Sequence of chain 1.A:
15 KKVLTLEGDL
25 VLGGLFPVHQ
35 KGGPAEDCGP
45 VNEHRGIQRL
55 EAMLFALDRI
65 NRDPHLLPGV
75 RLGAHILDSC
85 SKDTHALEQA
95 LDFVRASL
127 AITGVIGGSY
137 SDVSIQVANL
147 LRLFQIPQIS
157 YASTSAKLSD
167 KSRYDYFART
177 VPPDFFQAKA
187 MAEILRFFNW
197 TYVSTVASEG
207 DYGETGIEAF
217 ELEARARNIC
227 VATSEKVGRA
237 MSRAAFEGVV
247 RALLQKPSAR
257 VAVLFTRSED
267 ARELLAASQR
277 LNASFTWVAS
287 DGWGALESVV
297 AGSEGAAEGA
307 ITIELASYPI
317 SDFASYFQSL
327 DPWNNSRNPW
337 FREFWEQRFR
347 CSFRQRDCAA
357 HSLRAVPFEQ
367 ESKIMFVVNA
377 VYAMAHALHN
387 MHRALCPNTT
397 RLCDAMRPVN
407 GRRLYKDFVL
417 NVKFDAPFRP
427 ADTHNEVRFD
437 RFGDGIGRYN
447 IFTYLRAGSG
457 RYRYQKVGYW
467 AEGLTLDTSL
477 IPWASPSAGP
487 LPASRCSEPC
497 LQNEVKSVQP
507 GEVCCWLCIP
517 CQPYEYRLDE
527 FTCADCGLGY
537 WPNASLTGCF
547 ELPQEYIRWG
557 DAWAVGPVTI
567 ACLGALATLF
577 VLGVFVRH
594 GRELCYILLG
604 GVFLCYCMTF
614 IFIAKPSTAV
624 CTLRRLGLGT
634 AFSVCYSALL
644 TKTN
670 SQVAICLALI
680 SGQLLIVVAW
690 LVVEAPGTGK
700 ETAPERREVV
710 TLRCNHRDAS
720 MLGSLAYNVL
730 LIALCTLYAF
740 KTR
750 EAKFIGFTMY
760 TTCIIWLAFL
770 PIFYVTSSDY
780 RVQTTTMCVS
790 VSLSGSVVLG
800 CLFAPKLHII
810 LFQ

The protein below binds the small molecule below.
Small molecule (SMILES): CC(=O)N[C@@H]1[C@@H](O)[C@H](O)[C@@H](CO)O[C@H]1O

Binding-site contacts:
Ligand atom C1 contacts residue ASN195 of chain 1.A at 1.4 Å.
Ligand atom O7 contacts residue ASN195 of chain 1.A at 3.9 Å.
Ligand atom O6 contacts residue LEU487 of chain 1.A at 3.7 Å.
Ligand atom O5 contacts residue ASN195 of chain 1.A at 2.3 Å (h-bond).
Ligand atom O5 contacts residue PHE193 of chain 1.A at 4.1 Å.
Ligand atom C8 contacts residue ASN195 of chain 1.A at 4.3 Å.
Ligand atom C4 contacts residue ASN195 of chain 1.A at 4.3 Å.
Ligand atom N2 contacts residue ASN195 of chain 1.A at 3.0 Å (h-bond).
Ligand atom C7 contacts residue ASN195 of chain 1.A at 3.5 Å.
Ligand atom C5 contacts residue ASN195 of chain 1.A at 3.6 Å.
Ligand atom C3 contacts residue ASN195 of chain 1.A at 3.9 Å.
Ligand atom C2 contacts residue ASN195 of chain 1.A at 2.6 Å.